Binding-site contacts:
Ligand atom N2 contacts residue ARG220 of chain 1.I at 4.4 Å.
Ligand atom N2 contacts residue GLU66 of chain 1.I at 4.2 Å.
Ligand atom C5 contacts residue ASN87 of chain 1.I at 3.7 Å.
Ligand atom C1 contacts residue ASN87 of chain 1.I at 1.4 Å.
Ligand atom C2 contacts residue GLU86 of chain 1.I at 4.0 Å.
Ligand atom C8 contacts residue SER134 of chain 1.I at 4.0 Å.
Ligand atom O7 contacts residue ASN64 of chain 1.I at 4.5 Å.
Ligand atom C6 contacts residue GLU86 of chain 1.I at 4.1 Å.
Ligand atom C4 contacts residue ASN87 of chain 1.I at 4.2 Å.
Ligand atom C7 contacts residue ARG220 of chain 1.I at 3.9 Å.
Ligand atom C8 contacts residue ARG220 of chain 1.I at 4.0 Å.
Ligand atom C8 contacts residue CYS135 of chain 1.I at 4.5 Å (hydrophobic).
Ligand atom C8 contacts residue ASN64 of chain 1.I at 4.2 Å.
Ligand atom C3 contacts residue ASN87 of chain 1.I at 3.8 Å.
Ligand atom N2 contacts residue ASN87 of chain 1.I at 2.9 Å (h-bond).
Ligand atom O7 contacts residue GLU86 of chain 1.I at 3.9 Å.
Ligand atom C8 contacts residue CYS90 of chain 1.I at 4.3 Å (hydrophobic).
Ligand atom C8 contacts residue ASN87 of chain 1.I at 4.3 Å.
Ligand atom O7 contacts residue ARG220 of chain 1.I at 3.4 Å (salt-bridge).
Ligand atom C8 contacts residue GLU66 of chain 1.I at 4.2 Å.
Ligand atom C7 contacts residue GLU66 of chain 1.I at 4.4 Å.
Ligand atom C1 contacts residue GLU86 of chain 1.I at 3.6 Å.
Ligand atom O5 contacts residue GLU86 of chain 1.I at 3.4 Å (salt-bridge).
Ligand atom C7 contacts residue ASN87 of chain 1.I at 3.1 Å.
Ligand atom O7 contacts residue ASN87 of chain 1.I at 2.9 Å (h-bond).
Ligand atom C8 contacts residue SER136 of chain 1.I at 4.2 Å.
Ligand atom O5 contacts residue ASN87 of chain 1.I at 2.4 Å (h-bond).
Ligand atom C2 contacts residue ASN87 of chain 1.I at 2.5 Å.

Sequence of chain 1.I:
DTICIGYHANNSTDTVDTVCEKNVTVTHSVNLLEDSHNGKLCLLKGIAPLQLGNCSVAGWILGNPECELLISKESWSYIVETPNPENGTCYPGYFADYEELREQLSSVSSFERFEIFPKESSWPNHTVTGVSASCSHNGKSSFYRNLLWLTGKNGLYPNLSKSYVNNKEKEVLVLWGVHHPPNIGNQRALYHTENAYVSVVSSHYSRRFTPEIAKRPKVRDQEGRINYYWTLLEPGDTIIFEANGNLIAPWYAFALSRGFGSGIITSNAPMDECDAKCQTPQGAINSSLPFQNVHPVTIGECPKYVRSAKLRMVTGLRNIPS

This small molecule binds to this protein.
Small molecule (SMILES): CC(=O)N[C@@H]1[C@@H](O)[C@H](O)[C@@H](CO)O[C@H]1O